Sequence of chain 1.A:
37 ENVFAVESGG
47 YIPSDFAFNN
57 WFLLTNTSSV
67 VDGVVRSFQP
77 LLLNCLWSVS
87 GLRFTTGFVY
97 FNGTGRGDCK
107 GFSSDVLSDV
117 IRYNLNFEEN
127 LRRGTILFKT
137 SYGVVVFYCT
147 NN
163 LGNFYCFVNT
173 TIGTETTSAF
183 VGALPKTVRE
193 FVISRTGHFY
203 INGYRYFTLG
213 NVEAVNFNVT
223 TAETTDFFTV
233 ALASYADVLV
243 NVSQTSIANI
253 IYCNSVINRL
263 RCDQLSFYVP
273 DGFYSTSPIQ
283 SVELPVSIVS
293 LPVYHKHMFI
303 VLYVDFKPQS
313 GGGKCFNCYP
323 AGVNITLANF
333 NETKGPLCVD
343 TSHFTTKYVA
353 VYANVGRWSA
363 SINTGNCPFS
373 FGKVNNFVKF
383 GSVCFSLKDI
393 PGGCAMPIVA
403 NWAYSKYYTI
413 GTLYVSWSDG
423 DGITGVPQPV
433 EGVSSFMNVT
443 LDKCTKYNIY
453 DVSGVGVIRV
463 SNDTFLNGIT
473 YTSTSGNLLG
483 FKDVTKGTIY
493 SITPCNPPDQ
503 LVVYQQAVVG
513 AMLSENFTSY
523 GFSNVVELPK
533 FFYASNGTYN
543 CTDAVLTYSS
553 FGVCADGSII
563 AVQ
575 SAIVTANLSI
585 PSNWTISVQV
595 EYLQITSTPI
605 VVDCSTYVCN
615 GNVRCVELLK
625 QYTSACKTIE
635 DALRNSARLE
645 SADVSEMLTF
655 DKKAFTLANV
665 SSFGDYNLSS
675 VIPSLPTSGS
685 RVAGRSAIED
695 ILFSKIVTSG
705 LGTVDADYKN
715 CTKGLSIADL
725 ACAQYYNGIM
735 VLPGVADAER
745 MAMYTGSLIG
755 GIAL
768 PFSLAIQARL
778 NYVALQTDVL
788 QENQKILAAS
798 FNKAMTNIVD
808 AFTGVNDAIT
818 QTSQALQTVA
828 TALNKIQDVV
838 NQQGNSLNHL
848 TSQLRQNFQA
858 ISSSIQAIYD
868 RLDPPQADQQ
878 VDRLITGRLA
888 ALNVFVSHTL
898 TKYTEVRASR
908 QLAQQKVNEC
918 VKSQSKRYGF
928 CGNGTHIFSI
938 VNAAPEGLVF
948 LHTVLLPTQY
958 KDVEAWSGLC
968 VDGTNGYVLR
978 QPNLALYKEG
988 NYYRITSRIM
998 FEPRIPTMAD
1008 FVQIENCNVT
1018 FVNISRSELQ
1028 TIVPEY

Binding-site contacts:
Ligand atom C1 contacts residue ASN542 of chain 1.A at 1.4 Å.
Ligand atom C3 contacts residue ASN542 of chain 1.A at 3.8 Å.
Ligand atom N2 contacts residue ASN542 of chain 1.A at 2.8 Å (h-bond).
Ligand atom C7 contacts residue ASN542 of chain 1.A at 3.2 Å.
Ligand atom C4 contacts residue ASN542 of chain 1.A at 4.2 Å.
Ligand atom O5 contacts residue ASN542 of chain 1.A at 2.4 Å (h-bond).
Ligand atom O7 contacts residue ASN542 of chain 1.A at 3.0 Å (h-bond).
Ligand atom C5 contacts residue ASN542 of chain 1.A at 3.6 Å.
Ligand atom C2 contacts residue ASN542 of chain 1.A at 2.5 Å.

This protein binds this small molecule.
Small molecule (SMILES): CC(=O)N[C@@H]1[C@@H](O)[C@H](O)[C@@H](CO)O[C@H]1O